Sequence of chain 2.A:
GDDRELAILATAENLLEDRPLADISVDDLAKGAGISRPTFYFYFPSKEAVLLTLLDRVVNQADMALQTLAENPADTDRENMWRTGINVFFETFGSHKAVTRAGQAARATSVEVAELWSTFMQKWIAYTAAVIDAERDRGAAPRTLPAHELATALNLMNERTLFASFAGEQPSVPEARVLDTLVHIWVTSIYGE

Binding-site contacts:
Ligand atom C3 contacts residue PHE110 of chain 2.A at 4.1 Å (hydrophobic).
Ligand atom C1 contacts residue MET142 of chain 2.A at 3.9 Å (hydrophobic).
Ligand atom C10 contacts residue GLY106 of chain 2.A at 3.6 Å.
Ligand atom C6 contacts residue PHE110 of chain 2.A at 3.4 Å (hydrophobic).
Ligand atom C4 contacts residue LEU183 of chain 2.A at 4.0 Å (hydrophobic).
Ligand atom C13 contacts residue TRP145 of chain 2.A at 3.3 Å (hydrophobic).
Ligand atom C13 contacts residue PHE110 of chain 2.A at 4.1 Å (hydrophobic).
Ligand atom C8 contacts residue LEU87 of chain 2.A at 3.9 Å (hydrophobic).
Ligand atom C1 contacts residue TRP138 of chain 2.A at 4.0 Å (hydrophobic).
Ligand atom N2 contacts residue PHE110 of chain 2.A at 3.8 Å.
Ligand atom O1 contacts residue ASN179 of chain 2.A at 2.7 Å (h-bond).
Ligand atom C5 contacts residue ASN179 of chain 2.A at 3.3 Å.
Ligand atom C11 contacts residue ILE107 of chain 2.A at 3.7 Å (hydrophobic).
Ligand atom C1 contacts residue TRP145 of chain 2.A at 3.9 Å (hydrophobic).
Ligand atom C4 contacts residue ASN179 of chain 2.A at 3.1 Å.
Ligand atom N2 contacts residue ASN176 of chain 2.A at 3.3 Å (h-bond).
Ligand atom C8 contacts residue PHE110 of chain 2.A at 4.0 Å (hydrophobic).
Ligand atom C7 contacts residue PHE110 of chain 2.A at 3.7 Å (hydrophobic).
Ligand atom O1 contacts residue PHE110 of chain 2.A at 3.6 Å.
Ligand atom N1 contacts residue ASN176 of chain 2.A at 3.9 Å.
Ligand atom C10 contacts residue ILE107 of chain 2.A at 3.6 Å (hydrophobic).
Ligand atom N1 contacts residue PHE110 of chain 2.A at 3.9 Å.
Ligand atom C7 contacts residue THR149 of chain 2.A at 3.5 Å.
Ligand atom C1 contacts residue PHE184 of chain 2.A at 3.8 Å (hydrophobic).
Ligand atom C3 contacts residue GLU180 of chain 2.A at 4.1 Å.
Ligand atom N1 contacts residue ASN179 of chain 2.A at 3.7 Å.
Ligand atom C11 contacts residue TRP207 of chain 2.A at 3.3 Å (hydrophobic).
Ligand atom N2 contacts residue ASN179 of chain 2.A at 3.7 Å.
Ligand atom C6 contacts residue ASN176 of chain 2.A at 3.9 Å.
Ligand atom C13 contacts residue MET142 of chain 2.A at 3.5 Å (hydrophobic).
Ligand atom C7 contacts residue ASN176 of chain 2.A at 3.4 Å.
Ligand atom C8 contacts residue THR149 of chain 2.A at 3.6 Å.
Ligand atom C5 contacts residue ASN176 of chain 2.A at 4.0 Å.
Ligand atom N2 contacts residue TRP207 of chain 2.A at 4.0 Å.
Ligand atom C6 contacts residue TRP207 of chain 2.A at 4.0 Å (hydrophobic).
Ligand atom C4 contacts residue GLU180 of chain 2.A at 3.7 Å.
Ligand atom C5 contacts residue PHE110 of chain 2.A at 3.6 Å (hydrophobic).
Ligand atom C9 contacts residue THR149 of chain 2.A at 3.9 Å.
Ligand atom C12 contacts residue ASN176 of chain 2.A at 3.1 Å.
Ligand atom C2 contacts residue MET142 of chain 2.A at 3.8 Å (hydrophobic).

This protein binds this small molecule.
Small molecule (SMILES): CC1CCN(C(=O)NC2CCCCC2)CC1